Sequence of chain 53.C:
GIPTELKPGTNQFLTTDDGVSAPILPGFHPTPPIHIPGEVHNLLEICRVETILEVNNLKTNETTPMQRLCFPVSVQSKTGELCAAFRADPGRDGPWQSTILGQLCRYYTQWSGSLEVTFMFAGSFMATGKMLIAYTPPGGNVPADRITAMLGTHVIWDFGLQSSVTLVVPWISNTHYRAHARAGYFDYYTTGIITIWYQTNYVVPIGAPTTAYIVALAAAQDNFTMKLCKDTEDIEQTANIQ

Binding-site contacts:
Ligand atom CAA contacts residue VAL179 of chain 52.A at 3.5 Å (hydrophobic).
Ligand atom NBD contacts residue TRP203 of chain 52.A at 3.6 Å.
Ligand atom NBC contacts residue ASN228 of chain 52.A at 3.7 Å.
Ligand atom CAS contacts residue TRP203 of chain 52.A at 3.4 Å (hydrophobic).
Ligand atom CAE contacts residue ASN228 of chain 52.A at 3.6 Å.
Ligand atom CAS contacts residue ASN228 of chain 52.A at 3.5 Å.
Ligand atom CAG contacts residue ASN228 of chain 52.A at 3.3 Å.
Ligand atom CAO contacts residue MET230 of chain 52.A at 3.6 Å (hydrophobic).
Ligand atom OAW contacts residue MET195 of chain 52.A at 3.4 Å.
Ligand atom CAK contacts residue PHE135 of chain 52.A at 3.3 Å (hydrophobic).
Ligand atom CAS contacts residue TYR201 of chain 52.A at 3.9 Å (hydrophobic).
Ligand atom CBA contacts residue ASN228 of chain 52.A at 3.7 Å.
Ligand atom CAF contacts residue MET114 of chain 52.A at 3.1 Å (hydrophobic).
Ligand atom CAR contacts residue ASN228 of chain 52.A at 3.7 Å.
Ligand atom NBD contacts residue ASN228 of chain 52.A at 3.7 Å.
Ligand atom CAM contacts residue TYR155 of chain 52.A at 3.9 Å (hydrophobic).
Ligand atom CAE contacts residue GLN202 of chain 52.A at 3.6 Å.
Ligand atom CAQ contacts residue LEU113 of chain 52.A at 3.6 Å (hydrophobic).
Ligand atom CAN contacts residue ILE111 of chain 52.A at 3.8 Å (hydrophobic).
Ligand atom CAG contacts residue GLN202 of chain 52.A at 3.5 Å.
Ligand atom CAJ contacts residue TYR155 of chain 52.A at 3.5 Å (hydrophobic).
Ligand atom CAA contacts residue PRO177 of chain 52.A at 3.2 Å (hydrophobic).
Ligand atom CAL contacts residue ILE111 of chain 52.A at 3.9 Å (hydrophobic).
Ligand atom NAU contacts residue MET114 of chain 52.A at 3.9 Å.
Ligand atom NAT contacts residue TYR155 of chain 52.A at 3.9 Å.
Ligand atom OAC contacts residue ASP112 of chain 52.A at 3.8 Å.
Ligand atom CAD contacts residue PHE137 of chain 52.A at 3.9 Å (hydrophobic).
Ligand atom CAX contacts residue ASN228 of chain 52.A at 3.8 Å.
Ligand atom CAL contacts residue TYR155 of chain 52.A at 3.4 Å (hydrophobic).
Ligand atom CAN contacts residue PHE135 of chain 52.A at 3.8 Å (hydrophobic).
Ligand atom CBA contacts residue TRP203 of chain 52.A at 3.8 Å (hydrophobic).
Ligand atom CAI contacts residue PHE135 of chain 52.A at 3.5 Å (hydrophobic).
Ligand atom CAH contacts residue MET114 of chain 52.A at 3.5 Å (hydrophobic).
Ligand atom CAP contacts residue LEU113 of chain 52.A at 3.6 Å (hydrophobic).
Ligand atom CAG contacts residue TRP203 of chain 52.A at 3.7 Å (hydrophobic).
Ligand atom CAF contacts residue ASP112 of chain 52.A at 3.9 Å.
Ligand atom CAR contacts residue TYR201 of chain 52.A at 3.5 Å (hydrophobic).
Ligand atom CAZ contacts residue ILE111 of chain 52.A at 3.9 Å (hydrophobic).
Ligand atom OAC contacts residue LEU113 of chain 52.A at 3.4 Å (h-bond).
Ligand atom CBB contacts residue LEU113 of chain 52.A at 3.7 Å (hydrophobic).

The small molecule below binds the protein below.
Small molecule (SMILES): CCO/N=C/c1ccc(OCC[C@@H](C)CCN2CCN(c3ccncc3)C2=O)cc1

Sequence of chain 52.A:
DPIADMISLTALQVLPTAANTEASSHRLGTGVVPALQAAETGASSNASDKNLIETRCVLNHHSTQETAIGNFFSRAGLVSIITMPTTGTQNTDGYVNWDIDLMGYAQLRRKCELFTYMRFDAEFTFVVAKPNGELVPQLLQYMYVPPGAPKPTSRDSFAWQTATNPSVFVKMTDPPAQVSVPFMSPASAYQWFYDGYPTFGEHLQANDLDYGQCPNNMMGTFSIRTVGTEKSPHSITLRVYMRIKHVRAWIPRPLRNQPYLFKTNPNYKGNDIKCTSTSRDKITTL

Sequence of chain 52.C:
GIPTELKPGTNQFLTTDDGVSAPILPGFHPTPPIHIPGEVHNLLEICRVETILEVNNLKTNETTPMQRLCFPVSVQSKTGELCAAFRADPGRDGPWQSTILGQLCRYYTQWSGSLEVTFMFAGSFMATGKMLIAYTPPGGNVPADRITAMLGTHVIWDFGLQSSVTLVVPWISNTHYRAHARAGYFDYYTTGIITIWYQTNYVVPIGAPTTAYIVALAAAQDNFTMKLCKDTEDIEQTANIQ